Sequence of chain 1.L:
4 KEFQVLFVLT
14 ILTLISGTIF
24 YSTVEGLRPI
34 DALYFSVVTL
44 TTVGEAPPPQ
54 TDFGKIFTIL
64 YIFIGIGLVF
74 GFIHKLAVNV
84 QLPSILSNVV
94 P

Binding-site contacts:
Ligand atom O contacts residue PHE75 of chain 1.K at 3.5 Å.
Ligand atom N contacts residue PHE66 of chain 1.L at 4.1 Å.
Ligand atom O contacts residue PHE10 of chain 1.K at 3.9 Å.
Ligand atom OXT contacts residue LEU63 of chain 1.L at 4.4 Å.
Ligand atom OXT contacts residue PHE66 of chain 1.L at 4.4 Å.
Ligand atom C contacts residue PHE10 of chain 1.K at 4.2 Å (hydrophobic).
Ligand atom O contacts residue PHE66 of chain 1.L at 4.2 Å.
Ligand atom CA contacts residue LEU63 of chain 1.L at 4.1 Å (hydrophobic).

Sequence of chain 1.K:
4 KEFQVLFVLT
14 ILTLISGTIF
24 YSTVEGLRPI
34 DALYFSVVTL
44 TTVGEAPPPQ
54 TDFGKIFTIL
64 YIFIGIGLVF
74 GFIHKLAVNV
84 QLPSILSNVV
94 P

The small molecule below binds the protein below.
Small molecule (SMILES): NCC(=O)O